A small-molecule ligand and the protein it binds are described below.
Small molecule (SMILES): CC(=O)N[C@@H]1[C@@H](O)[C@H](O)[C@@H](CO)O[C@H]1O

Sequence of chain 1.F:
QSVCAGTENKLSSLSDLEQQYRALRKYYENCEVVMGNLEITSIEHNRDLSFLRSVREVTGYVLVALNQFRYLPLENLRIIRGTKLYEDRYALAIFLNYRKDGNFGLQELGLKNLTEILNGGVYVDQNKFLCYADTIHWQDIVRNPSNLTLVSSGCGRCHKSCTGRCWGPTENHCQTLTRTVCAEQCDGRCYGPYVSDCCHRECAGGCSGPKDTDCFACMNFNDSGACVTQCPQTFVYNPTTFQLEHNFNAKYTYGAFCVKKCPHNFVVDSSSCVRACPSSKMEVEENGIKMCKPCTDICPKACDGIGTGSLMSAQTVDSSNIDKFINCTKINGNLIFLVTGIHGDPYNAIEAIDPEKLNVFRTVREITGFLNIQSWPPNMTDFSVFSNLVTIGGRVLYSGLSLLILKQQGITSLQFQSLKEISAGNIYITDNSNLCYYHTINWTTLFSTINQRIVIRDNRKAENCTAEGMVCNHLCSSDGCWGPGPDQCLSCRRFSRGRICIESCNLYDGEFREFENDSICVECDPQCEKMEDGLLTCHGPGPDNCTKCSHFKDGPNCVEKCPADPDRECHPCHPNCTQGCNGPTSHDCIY

Binding-site contacts:
Ligand atom O7 contacts residue ASN523 of chain 1.F at 3.8 Å.
Ligand atom O4 contacts residue ASN523 of chain 1.F at 4.5 Å.
Ligand atom C2 contacts residue ASN523 of chain 1.F at 2.7 Å.
Ligand atom O5 contacts residue ILE526 of chain 1.F at 3.9 Å.
Ligand atom N2 contacts residue ASN523 of chain 1.F at 3.0 Å (h-bond).
Ligand atom O5 contacts residue ASN523 of chain 1.F at 2.5 Å (h-bond).
Ligand atom C4 contacts residue ASN523 of chain 1.F at 4.3 Å.
Ligand atom O7 contacts residue VAL528 of chain 1.F at 4.1 Å.
Ligand atom C1 contacts residue ASN523 of chain 1.F at 1.5 Å.
Ligand atom C8 contacts residue PHE521 of chain 1.F at 4.3 Å (hydrophobic).
Ligand atom C5 contacts residue ASN523 of chain 1.F at 3.8 Å.
Ligand atom C8 contacts residue PRO547 of chain 1.F at 3.8 Å (hydrophobic).
Ligand atom C3 contacts residue ASN523 of chain 1.F at 4.0 Å.
Ligand atom C7 contacts residue ASN523 of chain 1.F at 3.6 Å.